The protein below binds the small molecule below.
Small molecule (SMILES): COc1ccc2c(c1)[C@H](CC(=O)N[C@H](C(=O)N[C@@H](CCc1ccccc1)C(=O)NCc1ccc(C)cc1)[C@@H](C)O)CC2=O

Binding-site contacts:
Ligand atom C18 contacts residue LYS33 of chain 1.K at 3.7 Å.
Ligand atom C15 contacts residue VAL31 of chain 1.K at 3.8 Å (hydrophobic).
Ligand atom C16 contacts residue VAL31 of chain 1.K at 3.3 Å (hydrophobic).
Ligand atom N22 contacts residue GLY47 of chain 1.K at 2.8 Å (h-bond).
Ligand atom O10 contacts residue ARG120 of chain 1.L at 3.7 Å.
Ligand atom C28 contacts residue THR21 of chain 1.K at 3.5 Å.
Ligand atom C15 contacts residue ALA49 of chain 1.K at 3.8 Å (hydrophobic).
Ligand atom O34 contacts residue ASP145 of chain 1.L at 3.6 Å.
Ligand atom N32 contacts residue ASP145 of chain 1.L at 3.2 Å (salt-bridge).
Ligand atom C33 contacts residue ASP145 of chain 1.L at 3.6 Å.
Ligand atom O24 contacts residue ALA20 of chain 1.K at 3.1 Å.
Ligand atom C5 contacts residue PRO123 of chain 1.L at 3.6 Å (hydrophobic).
Ligand atom C31 contacts residue THR21 of chain 1.K at 3.7 Å.
Ligand atom C21 contacts residue LYS33 of chain 1.K at 3.8 Å.
Ligand atom C5 contacts residue TYR125 of chain 1.L at 2.9 Å (hydrophobic).
Ligand atom C35 contacts residue ALA20 of chain 1.K at 3.5 Å (hydrophobic).
Ligand atom C14 contacts residue LYS32 of chain 1.K at 3.8 Å.
Ligand atom C39 contacts residue GLY47 of chain 1.K at 3.7 Å.
Ligand atom C17 contacts residue VAL31 of chain 1.K at 3.8 Å (hydrophobic).
Ligand atom O30 contacts residue ALA49 of chain 1.K at 3.0 Å (h-bond).
Ligand atom C16 contacts residue ALA49 of chain 1.K at 3.4 Å (hydrophobic).
Ligand atom C21 contacts residue GLY47 of chain 1.K at 3.8 Å.
Ligand atom N27 contacts residue THR21 of chain 1.K at 2.8 Å (h-bond).
Ligand atom C17 contacts residue ALA49 of chain 1.K at 3.7 Å (hydrophobic).
Ligand atom C23 contacts residue GLY47 of chain 1.K at 3.6 Å.
Ligand atom C26 contacts residue THR21 of chain 1.K at 3.3 Å.
Ligand atom C25 contacts residue THR21 of chain 1.K at 3.5 Å.
Ligand atom C41 contacts residue GLY48 of chain 1.K at 3.7 Å.
Ligand atom C39 contacts residue GLY48 of chain 1.K at 3.8 Å.
Ligand atom C37 contacts residue MES1 of chain 1.KA at 3.5 Å.
Ligand atom C25 contacts residue GLY47 of chain 1.K at 3.5 Å.
Ligand atom C39 contacts residue SER96 of chain 1.K at 3.8 Å.
Ligand atom C21 contacts residue THR1 of chain 1.K at 2.9 Å.
Ligand atom O24 contacts residue ARG19 of chain 1.K at 3.8 Å.
Ligand atom C40 contacts residue SER96 of chain 1.K at 3.3 Å.
Ligand atom N22 contacts residue MES1 of chain 1.KA at 3.8 Å.
Ligand atom C6 contacts residue PRO123 of chain 1.L at 3.8 Å (hydrophobic).
Ligand atom C40 contacts residue GLY48 of chain 1.K at 3.5 Å.
Ligand atom C29 contacts residue THR21 of chain 1.K at 3.7 Å.
Ligand atom O24 contacts residue THR21 of chain 1.K at 3.0 Å (h-bond).

Sequence of chain 1.L:
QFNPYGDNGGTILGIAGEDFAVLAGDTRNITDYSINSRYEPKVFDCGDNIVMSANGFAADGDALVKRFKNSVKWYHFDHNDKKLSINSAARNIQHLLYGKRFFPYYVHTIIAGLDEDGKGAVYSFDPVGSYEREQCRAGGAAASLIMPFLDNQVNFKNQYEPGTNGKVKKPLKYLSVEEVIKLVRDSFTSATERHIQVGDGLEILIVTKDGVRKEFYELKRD

Sequence of chain 1.K:
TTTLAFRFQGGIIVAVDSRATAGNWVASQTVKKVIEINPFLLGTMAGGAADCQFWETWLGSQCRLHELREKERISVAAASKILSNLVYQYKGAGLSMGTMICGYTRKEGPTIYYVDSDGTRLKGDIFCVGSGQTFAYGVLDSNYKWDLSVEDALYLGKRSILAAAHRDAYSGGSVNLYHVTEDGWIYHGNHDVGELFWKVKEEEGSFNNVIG